A protein and the small-molecule ligand that binds it are described below.
Small molecule (SMILES): CC(=O)N[C@H]1CO[C@H](CO[C@@H]2O[C@@H](C)[C@@H](O)[C@@H](O)[C@@H]2O)[C@@H](O)[C@@H]1O

Sequence of chain 1.A:
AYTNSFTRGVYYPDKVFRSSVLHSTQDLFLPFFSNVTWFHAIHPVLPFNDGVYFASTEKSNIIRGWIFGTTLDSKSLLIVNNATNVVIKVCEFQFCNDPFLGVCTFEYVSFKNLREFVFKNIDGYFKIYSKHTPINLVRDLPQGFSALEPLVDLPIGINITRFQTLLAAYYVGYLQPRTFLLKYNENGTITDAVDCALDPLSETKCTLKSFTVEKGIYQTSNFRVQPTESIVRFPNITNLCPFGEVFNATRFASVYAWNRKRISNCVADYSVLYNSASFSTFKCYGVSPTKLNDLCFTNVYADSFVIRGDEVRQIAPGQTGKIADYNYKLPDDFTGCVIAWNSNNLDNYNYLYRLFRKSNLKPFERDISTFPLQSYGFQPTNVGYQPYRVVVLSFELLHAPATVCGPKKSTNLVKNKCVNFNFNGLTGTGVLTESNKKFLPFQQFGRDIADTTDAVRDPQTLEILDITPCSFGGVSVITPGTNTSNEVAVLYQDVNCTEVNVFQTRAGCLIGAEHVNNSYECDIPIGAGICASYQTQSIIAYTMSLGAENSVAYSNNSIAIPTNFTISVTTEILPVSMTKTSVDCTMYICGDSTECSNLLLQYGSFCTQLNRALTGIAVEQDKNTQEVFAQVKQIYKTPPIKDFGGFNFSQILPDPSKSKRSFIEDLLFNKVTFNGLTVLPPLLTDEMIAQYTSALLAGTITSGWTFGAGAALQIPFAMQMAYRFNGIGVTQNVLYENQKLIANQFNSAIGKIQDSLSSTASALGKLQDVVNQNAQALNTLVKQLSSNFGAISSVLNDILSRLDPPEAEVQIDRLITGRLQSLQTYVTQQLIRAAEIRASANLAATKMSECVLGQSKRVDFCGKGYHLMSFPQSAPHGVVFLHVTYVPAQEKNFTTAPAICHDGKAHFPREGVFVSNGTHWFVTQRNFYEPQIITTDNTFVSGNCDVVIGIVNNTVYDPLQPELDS

Binding-site contacts:
Ligand atom C2 contacts residue ASN801 of chain 1.A at 2.5 Å.
Ligand atom C8 contacts residue LYS795 of chain 1.A at 4.1 Å.
Ligand atom N2 contacts residue SER803 of chain 1.A at 4.1 Å.
Ligand atom C5 contacts residue ASN801 of chain 1.A at 3.6 Å.
Ligand atom N2 contacts residue ASN801 of chain 1.A at 2.9 Å (h-bond).
Ligand atom O5 contacts residue ASN801 of chain 1.A at 2.4 Å (h-bond).
Ligand atom C1 contacts residue ASN801 of chain 1.A at 1.4 Å.
Ligand atom C7 contacts residue ASN801 of chain 1.A at 4.1 Å.
Ligand atom C4 contacts residue ASN801 of chain 1.A at 4.2 Å.
Ligand atom C3 contacts residue ASN801 of chain 1.A at 3.8 Å.
Ligand atom C1 contacts residue SER803 of chain 1.A at 3.7 Å.